Binding-site contacts:
Ligand atom C7 contacts residue ASN355 of chain 2.D at 3.6 Å.
Ligand atom C2 contacts residue ASN355 of chain 2.D at 2.4 Å.
Ligand atom C4 contacts residue NAG1 of chain 2.V at 4.5 Å.
Ligand atom C1 contacts residue NAG1 of chain 2.V at 3.7 Å.
Ligand atom C5 contacts residue ASN355 of chain 2.D at 3.6 Å.
Ligand atom C5 contacts residue SER357 of chain 2.D at 4.2 Å.
Ligand atom N2 contacts residue NAG1 of chain 2.V at 3.1 Å (h-bond).
Ligand atom C7 contacts residue NAG1 of chain 2.V at 4.1 Å.
Ligand atom O5 contacts residue ASN355 of chain 2.D at 2.3 Å (h-bond).
Ligand atom C2 contacts residue NAG1 of chain 2.V at 3.8 Å.
Ligand atom C1 contacts residue ASN355 of chain 2.D at 1.4 Å.
Ligand atom O7 contacts residue ASN355 of chain 2.D at 3.9 Å.
Ligand atom N2 contacts residue ASN355 of chain 2.D at 2.9 Å (h-bond).
Ligand atom C4 contacts residue ASN355 of chain 2.D at 4.2 Å.
Ligand atom O4 contacts residue NAG1 of chain 2.V at 4.0 Å.
Ligand atom O5 contacts residue SER357 of chain 2.D at 4.0 Å.
Ligand atom C3 contacts residue NAG1 of chain 2.V at 3.4 Å.
Ligand atom O3 contacts residue NAG1 of chain 2.V at 2.9 Å (h-bond).
Ligand atom C8 contacts residue NAG1 of chain 2.V at 3.6 Å.
Ligand atom C3 contacts residue ASN355 of chain 2.D at 3.8 Å.
Ligand atom C1 contacts residue SER357 of chain 2.D at 3.9 Å.
Ligand atom O6 contacts residue ASN355 of chain 2.D at 4.5 Å.

The small molecule below binds the protein below.
Small molecule (SMILES): CC(=O)N[C@@H]1[C@@H](O)[C@H](O)[C@@H](CO)O[C@H]1O

Sequence of chain 2.D:
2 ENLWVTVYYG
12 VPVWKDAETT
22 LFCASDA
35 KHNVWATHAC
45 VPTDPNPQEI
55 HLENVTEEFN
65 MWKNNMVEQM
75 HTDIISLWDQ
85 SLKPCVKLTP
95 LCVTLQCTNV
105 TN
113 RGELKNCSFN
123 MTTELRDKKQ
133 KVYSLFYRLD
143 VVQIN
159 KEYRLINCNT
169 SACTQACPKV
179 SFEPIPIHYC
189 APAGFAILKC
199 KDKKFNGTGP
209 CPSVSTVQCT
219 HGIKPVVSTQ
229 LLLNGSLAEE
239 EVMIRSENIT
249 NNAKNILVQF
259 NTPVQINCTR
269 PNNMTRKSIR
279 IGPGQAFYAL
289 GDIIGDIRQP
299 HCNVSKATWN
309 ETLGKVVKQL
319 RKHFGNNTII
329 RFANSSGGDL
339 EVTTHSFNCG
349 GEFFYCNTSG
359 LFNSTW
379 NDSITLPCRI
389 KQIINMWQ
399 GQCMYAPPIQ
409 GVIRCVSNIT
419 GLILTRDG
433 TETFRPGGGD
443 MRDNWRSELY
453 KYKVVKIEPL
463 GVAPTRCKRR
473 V